A protein and the small-molecule ligand that binds it are described below.
Small molecule (SMILES): CC(=O)N[C@H]1[C@H](O[C@H]2[C@H](O)[C@@H](NC(C)=O)CO[C@@H]2CO)O[C@H](CO)[C@@H](O)[C@@H]1O

Binding-site contacts:
Ligand atom N2 contacts residue ASN271 of chain 1.U at 3.5 Å (h-bond).
Ligand atom O7 contacts residue ASN271 of chain 1.U at 4.3 Å.
Ligand atom C3 contacts residue ASN271 of chain 1.U at 3.9 Å.
Ligand atom C5 contacts residue ASN271 of chain 1.U at 3.1 Å.
Ligand atom O5 contacts residue ASN271 of chain 1.U at 1.8 Å (h-bond).
Ligand atom C8 contacts residue VAL410 of chain 1.U at 4.1 Å (hydrophobic).
Ligand atom O5 contacts residue ILE292 of chain 1.U at 4.4 Å.
Ligand atom C6 contacts residue ASN271 of chain 1.U at 4.0 Å.
Ligand atom C1 contacts residue ASN271 of chain 1.U at 1.4 Å.
Ligand atom C2 contacts residue ASN271 of chain 1.U at 2.8 Å.
Ligand atom C7 contacts residue ASN271 of chain 1.U at 4.2 Å.
Ligand atom O6 contacts residue ILE292 of chain 1.U at 4.4 Å.
Ligand atom C4 contacts residue ASN271 of chain 1.U at 4.0 Å.
Ligand atom C6 contacts residue ILE292 of chain 1.U at 3.7 Å (hydrophobic).

Sequence of chain 1.U:
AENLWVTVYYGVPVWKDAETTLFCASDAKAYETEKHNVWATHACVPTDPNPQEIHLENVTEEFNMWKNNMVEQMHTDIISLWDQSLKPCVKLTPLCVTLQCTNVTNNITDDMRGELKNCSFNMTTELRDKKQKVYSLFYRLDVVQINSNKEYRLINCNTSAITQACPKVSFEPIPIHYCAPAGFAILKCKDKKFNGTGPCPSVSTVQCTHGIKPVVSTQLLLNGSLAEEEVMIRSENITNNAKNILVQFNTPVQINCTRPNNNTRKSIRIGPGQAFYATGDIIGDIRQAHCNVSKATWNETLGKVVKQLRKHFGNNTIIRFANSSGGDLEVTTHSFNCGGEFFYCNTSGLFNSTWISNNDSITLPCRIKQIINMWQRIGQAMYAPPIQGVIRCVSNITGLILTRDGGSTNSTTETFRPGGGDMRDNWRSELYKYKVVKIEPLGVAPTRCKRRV